Binding-site contacts:
Ligand atom S6 contacts residue ZN1 of chain 1.L at 3.0 Å.
Ligand atom O8 contacts residue HIS121 of chain 1.B at 3.2 Å (h-bond).
Ligand atom C10 contacts residue PHE133 of chain 1.B at 3.2 Å (hydrophobic).
Ligand atom N11 contacts residue ZN1 of chain 1.L at 1.8 Å.
Ligand atom O21 contacts residue HIS138 of chain 1.B at 2.9 Å (h-bond).
Ligand atom O8 contacts residue ZN1 of chain 1.L at 2.8 Å.
Ligand atom O8 contacts residue VAL145 of chain 1.B at 4.0 Å.
Ligand atom O8 contacts residue TRP211 of chain 1.B at 4.0 Å.
Ligand atom C2 contacts residue LEU200 of chain 1.B at 3.9 Å (hydrophobic).
Ligand atom S6 contacts residue THR201 of chain 1.B at 3.9 Å.
Ligand atom C10 contacts residue LEU200 of chain 1.B at 4.0 Å (hydrophobic).
Ligand atom S6 contacts residue HIS96 of chain 1.B at 3.9 Å.
Ligand atom O7 contacts residue TRP211 of chain 1.B at 3.6 Å.
Ligand atom S13 contacts residue PRO204 of chain 1.B at 4.0 Å.
Ligand atom CL contacts residue LEU200 of chain 1.B at 3.5 Å.
Ligand atom O7 contacts residue LEU200 of chain 1.B at 3.0 Å.
Ligand atom N15 contacts residue PHE133 of chain 1.B at 3.9 Å.
Ligand atom N11 contacts residue THR201 of chain 1.B at 2.7 Å (h-bond).
Ligand atom C4 contacts residue HIS96 of chain 1.B at 3.8 Å.
Ligand atom N11 contacts residue HIS96 of chain 1.B at 3.2 Å (h-bond).
Ligand atom N11 contacts residue HIS98 of chain 1.B at 3.2 Å (h-bond).
Ligand atom C14 contacts residue PHE133 of chain 1.B at 4.0 Å (hydrophobic).
Ligand atom C19 contacts residue VAL134 of chain 1.B at 3.3 Å (hydrophobic).
Ligand atom C5 contacts residue VAL202 of chain 1.B at 3.3 Å (hydrophobic).
Ligand atom C5 contacts residue HIS96 of chain 1.B at 3.7 Å.
Ligand atom N11 contacts residue HIS121 of chain 1.B at 3.3 Å (h-bond).
Ligand atom O7 contacts residue SER199 of chain 1.B at 3.7 Å.
Ligand atom O7 contacts residue THR201 of chain 1.B at 2.8 Å (h-bond).
Ligand atom C20 contacts residue VAL134 of chain 1.B at 3.7 Å (hydrophobic).
Ligand atom O21 contacts residue VAL134 of chain 1.B at 3.6 Å.
Ligand atom C1 contacts residue VAL202 of chain 1.B at 3.2 Å (hydrophobic).
Ligand atom S13 contacts residue LEU200 of chain 1.B at 3.0 Å.
Ligand atom C3 contacts residue LEU200 of chain 1.B at 3.8 Å (hydrophobic).
Ligand atom N17 contacts residue ALA137 of chain 1.B at 3.9 Å.
Ligand atom O8 contacts residue HIS96 of chain 1.B at 3.3 Å.
Ligand atom O8 contacts residue VAL123 of chain 1.B at 4.0 Å.
Ligand atom S6 contacts residue HIS121 of chain 1.B at 3.9 Å.
Ligand atom C16 contacts residue VAL134 of chain 1.B at 3.8 Å (hydrophobic).
Ligand atom CL contacts residue VAL123 of chain 1.B at 3.9 Å.
Ligand atom CL contacts residue VAL145 of chain 1.B at 3.6 Å.

A protein and the small-molecule ligand that binds it are described below.
Small molecule (SMILES): Cc1cc(=O)[nH]c(SCC(=O)c2ccc(S(N)(=O)=O)c(Cl)c2)n1

Sequence of chain 1.B:
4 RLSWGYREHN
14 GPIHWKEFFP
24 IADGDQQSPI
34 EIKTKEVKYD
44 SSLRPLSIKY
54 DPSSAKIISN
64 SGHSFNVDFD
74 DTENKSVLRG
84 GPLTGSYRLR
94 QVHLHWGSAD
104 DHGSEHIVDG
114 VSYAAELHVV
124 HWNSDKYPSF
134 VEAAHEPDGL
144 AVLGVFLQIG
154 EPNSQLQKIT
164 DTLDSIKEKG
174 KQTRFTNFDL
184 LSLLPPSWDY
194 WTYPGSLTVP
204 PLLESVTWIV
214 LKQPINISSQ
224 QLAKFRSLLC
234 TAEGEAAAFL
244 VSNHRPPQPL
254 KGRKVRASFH